Sequence of chain 68.B:
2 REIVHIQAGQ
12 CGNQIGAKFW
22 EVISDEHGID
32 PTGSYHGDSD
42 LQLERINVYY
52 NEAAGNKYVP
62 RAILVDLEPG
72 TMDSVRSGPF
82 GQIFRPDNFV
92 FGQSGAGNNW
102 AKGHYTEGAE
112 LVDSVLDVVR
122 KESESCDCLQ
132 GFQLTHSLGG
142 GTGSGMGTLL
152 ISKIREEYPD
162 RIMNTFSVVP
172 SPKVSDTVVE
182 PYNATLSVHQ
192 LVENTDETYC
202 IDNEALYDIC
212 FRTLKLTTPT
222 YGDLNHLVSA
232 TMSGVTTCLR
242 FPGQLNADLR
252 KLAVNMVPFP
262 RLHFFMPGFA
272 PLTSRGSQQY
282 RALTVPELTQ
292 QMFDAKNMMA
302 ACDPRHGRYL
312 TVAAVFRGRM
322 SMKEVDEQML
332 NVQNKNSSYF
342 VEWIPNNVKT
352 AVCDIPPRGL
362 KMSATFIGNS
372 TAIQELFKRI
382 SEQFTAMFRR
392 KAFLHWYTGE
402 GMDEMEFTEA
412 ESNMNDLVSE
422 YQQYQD

Binding-site contacts:
Ligand atom C6 contacts residue GLN15 of chain 68.B at 3.6 Å.
Ligand atom O2A contacts residue GLN11 of chain 68.B at 3.5 Å (h-bond).
Ligand atom C4' contacts residue SER138 of chain 68.B at 3.2 Å.
Ligand atom O1G contacts residue THR143 of chain 68.B at 3.4 Å.
Ligand atom N2 contacts residue ASN226 of chain 68.B at 2.9 Å (h-bond).
Ligand atom C2 contacts residue ASN226 of chain 68.B at 3.6 Å.
Ligand atom O3B contacts residue GLY142 of chain 68.B at 3.5 Å (h-bond).
Ligand atom O2B contacts residue THR143 of chain 68.B at 2.7 Å (h-bond).
Ligand atom PG contacts residue GLY142 of chain 68.B at 3.9 Å.
Ligand atom O4' contacts residue SER138 of chain 68.B at 3.3 Å (h-bond).
Ligand atom O3B contacts residue MG1 of chain 68.F at 3.8 Å.
Ligand atom C6 contacts residue TYR222 of chain 68.B at 3.7 Å (hydrophobic).
Ligand atom C2 contacts residue ASN204 of chain 68.B at 3.4 Å.
Ligand atom N1 contacts residue ASN226 of chain 68.B at 2.7 Å (h-bond).
Ligand atom O2G contacts residue ASN99 of chain 68.B at 2.9 Å (h-bond).
Ligand atom O2B contacts residue GLY10 of chain 68.B at 3.2 Å.
Ligand atom O2G contacts residue GLY142 of chain 68.B at 3.0 Å (h-bond).
Ligand atom O1G contacts residue ALA97 of chain 68.B at 3.0 Å (h-bond).
Ligand atom PG contacts residue MG1 of chain 68.F at 3.5 Å.
Ligand atom N3 contacts residue ASN204 of chain 68.B at 3.0 Å (h-bond).
Ligand atom O6 contacts residue ASN226 of chain 68.B at 3.1 Å (h-bond).
Ligand atom PB contacts residue MG1 of chain 68.F at 3.7 Å.
Ligand atom O3G contacts residue MG1 of chain 68.F at 2.5 Å.
Ligand atom O1B contacts residue GLY10 of chain 68.B at 3.7 Å.
Ligand atom PB contacts residue THR143 of chain 68.B at 3.3 Å.
Ligand atom O3' contacts residue GLU181 of chain 68.B at 3.3 Å (salt-bridge).
Ligand atom O6 contacts residue TYR222 of chain 68.B at 3.8 Å.
Ligand atom O1B contacts residue GLN11 of chain 68.B at 3.2 Å (h-bond).
Ligand atom C2 contacts residue TYR222 of chain 68.B at 3.5 Å (hydrophobic).
Ligand atom N3 contacts residue VAL169 of chain 68.B at 3.8 Å.
Ligand atom O1B contacts residue MG1 of chain 68.F at 2.4 Å.
Ligand atom N1 contacts residue TYR222 of chain 68.B at 3.2 Å.
Ligand atom O2A contacts residue CYS12 of chain 68.B at 3.3 Å (h-bond).
Ligand atom PB contacts residue GLY10 of chain 68.B at 3.9 Å.
Ligand atom O3B contacts residue THR143 of chain 68.B at 3.1 Å (h-bond).
Ligand atom O6 contacts residue GLN15 of chain 68.B at 2.5 Å (h-bond).
Ligand atom O1A contacts residue GLN11 of chain 68.B at 3.1 Å.
Ligand atom C6 contacts residue ASN226 of chain 68.B at 3.3 Å.
Ligand atom O2B contacts residue GLY144 of chain 68.B at 2.7 Å (h-bond).
Ligand atom N2 contacts residue ASN204 of chain 68.B at 2.6 Å (h-bond).

The small molecule below binds the protein below.
Small molecule (SMILES): Nc1nc2c(ncn2[C@@H]2O[C@H](CO[P](=O)(O)C[P](=O)(O)OP(=O)(O)O)[C@@H](O)[C@H]2O)c(=O)[nH]1